Sequence of chain 1.A:
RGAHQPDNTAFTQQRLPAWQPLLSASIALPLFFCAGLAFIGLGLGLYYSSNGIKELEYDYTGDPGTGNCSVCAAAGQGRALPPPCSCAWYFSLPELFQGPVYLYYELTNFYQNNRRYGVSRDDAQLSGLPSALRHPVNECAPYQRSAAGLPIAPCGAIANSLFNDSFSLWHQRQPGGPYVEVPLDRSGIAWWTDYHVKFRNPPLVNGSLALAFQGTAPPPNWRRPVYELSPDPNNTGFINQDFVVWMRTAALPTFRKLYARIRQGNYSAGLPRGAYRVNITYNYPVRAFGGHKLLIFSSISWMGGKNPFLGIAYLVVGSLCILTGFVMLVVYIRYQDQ

Binding-site contacts:
Ligand atom N2 contacts residue TYR109 of chain 1.A at 3.7 Å.
Ligand atom C7 contacts residue ASN87 of chain 1.A at 3.7 Å.
Ligand atom O6 contacts residue TYR109 of chain 1.A at 4.2 Å.
Ligand atom C8 contacts residue TYR109 of chain 1.A at 3.5 Å (hydrophobic).
Ligand atom N2 contacts residue ASN87 of chain 1.A at 2.9 Å (h-bond).
Ligand atom C4 contacts residue ASN87 of chain 1.A at 4.3 Å.
Ligand atom C6 contacts residue TYR109 of chain 1.A at 3.9 Å (hydrophobic).
Ligand atom C8 contacts residue TYR198 of chain 1.A at 4.2 Å (hydrophobic).
Ligand atom C3 contacts residue TYR109 of chain 1.A at 4.0 Å (hydrophobic).
Ligand atom C8 contacts residue ASN87 of chain 1.A at 3.3 Å.
Ligand atom O4 contacts residue TYR109 of chain 1.A at 2.9 Å.
Ligand atom O5 contacts residue ASN87 of chain 1.A at 2.4 Å (h-bond).
Ligand atom C7 contacts residue TYR109 of chain 1.A at 3.6 Å (hydrophobic).
Ligand atom C1 contacts residue ASN87 of chain 1.A at 1.4 Å.
Ligand atom O5 contacts residue TYR109 of chain 1.A at 4.4 Å.
Ligand atom C3 contacts residue ASN87 of chain 1.A at 3.8 Å.
Ligand atom C5 contacts residue ASN87 of chain 1.A at 3.6 Å.
Ligand atom C1 contacts residue TYR109 of chain 1.A at 3.9 Å (hydrophobic).
Ligand atom C4 contacts residue TYR109 of chain 1.A at 3.8 Å (hydrophobic).
Ligand atom O7 contacts residue TYR109 of chain 1.A at 4.1 Å.
Ligand atom C2 contacts residue ASN87 of chain 1.A at 2.5 Å.
Ligand atom C5 contacts residue TYR109 of chain 1.A at 3.6 Å (hydrophobic).
Ligand atom C2 contacts residue TYR109 of chain 1.A at 3.9 Å (hydrophobic).
Ligand atom O7 contacts residue ASN87 of chain 1.A at 4.5 Å.
Ligand atom C1 contacts residue ALA107 of chain 1.A at 3.7 Å (hydrophobic).
Ligand atom C1 contacts residue TRP108 of chain 1.A at 4.4 Å (hydrophobic).

A protein and the small-molecule ligand that binds it are described below.
Small molecule (SMILES): CC(=O)N[C@H]1[C@H](O[C@H]2[C@H](O)[C@@H](NC(C)=O)CO[C@@H]2CO)O[C@H](CO)[C@@H](O)[C@@H]1O